Sequence of chain 1.A:
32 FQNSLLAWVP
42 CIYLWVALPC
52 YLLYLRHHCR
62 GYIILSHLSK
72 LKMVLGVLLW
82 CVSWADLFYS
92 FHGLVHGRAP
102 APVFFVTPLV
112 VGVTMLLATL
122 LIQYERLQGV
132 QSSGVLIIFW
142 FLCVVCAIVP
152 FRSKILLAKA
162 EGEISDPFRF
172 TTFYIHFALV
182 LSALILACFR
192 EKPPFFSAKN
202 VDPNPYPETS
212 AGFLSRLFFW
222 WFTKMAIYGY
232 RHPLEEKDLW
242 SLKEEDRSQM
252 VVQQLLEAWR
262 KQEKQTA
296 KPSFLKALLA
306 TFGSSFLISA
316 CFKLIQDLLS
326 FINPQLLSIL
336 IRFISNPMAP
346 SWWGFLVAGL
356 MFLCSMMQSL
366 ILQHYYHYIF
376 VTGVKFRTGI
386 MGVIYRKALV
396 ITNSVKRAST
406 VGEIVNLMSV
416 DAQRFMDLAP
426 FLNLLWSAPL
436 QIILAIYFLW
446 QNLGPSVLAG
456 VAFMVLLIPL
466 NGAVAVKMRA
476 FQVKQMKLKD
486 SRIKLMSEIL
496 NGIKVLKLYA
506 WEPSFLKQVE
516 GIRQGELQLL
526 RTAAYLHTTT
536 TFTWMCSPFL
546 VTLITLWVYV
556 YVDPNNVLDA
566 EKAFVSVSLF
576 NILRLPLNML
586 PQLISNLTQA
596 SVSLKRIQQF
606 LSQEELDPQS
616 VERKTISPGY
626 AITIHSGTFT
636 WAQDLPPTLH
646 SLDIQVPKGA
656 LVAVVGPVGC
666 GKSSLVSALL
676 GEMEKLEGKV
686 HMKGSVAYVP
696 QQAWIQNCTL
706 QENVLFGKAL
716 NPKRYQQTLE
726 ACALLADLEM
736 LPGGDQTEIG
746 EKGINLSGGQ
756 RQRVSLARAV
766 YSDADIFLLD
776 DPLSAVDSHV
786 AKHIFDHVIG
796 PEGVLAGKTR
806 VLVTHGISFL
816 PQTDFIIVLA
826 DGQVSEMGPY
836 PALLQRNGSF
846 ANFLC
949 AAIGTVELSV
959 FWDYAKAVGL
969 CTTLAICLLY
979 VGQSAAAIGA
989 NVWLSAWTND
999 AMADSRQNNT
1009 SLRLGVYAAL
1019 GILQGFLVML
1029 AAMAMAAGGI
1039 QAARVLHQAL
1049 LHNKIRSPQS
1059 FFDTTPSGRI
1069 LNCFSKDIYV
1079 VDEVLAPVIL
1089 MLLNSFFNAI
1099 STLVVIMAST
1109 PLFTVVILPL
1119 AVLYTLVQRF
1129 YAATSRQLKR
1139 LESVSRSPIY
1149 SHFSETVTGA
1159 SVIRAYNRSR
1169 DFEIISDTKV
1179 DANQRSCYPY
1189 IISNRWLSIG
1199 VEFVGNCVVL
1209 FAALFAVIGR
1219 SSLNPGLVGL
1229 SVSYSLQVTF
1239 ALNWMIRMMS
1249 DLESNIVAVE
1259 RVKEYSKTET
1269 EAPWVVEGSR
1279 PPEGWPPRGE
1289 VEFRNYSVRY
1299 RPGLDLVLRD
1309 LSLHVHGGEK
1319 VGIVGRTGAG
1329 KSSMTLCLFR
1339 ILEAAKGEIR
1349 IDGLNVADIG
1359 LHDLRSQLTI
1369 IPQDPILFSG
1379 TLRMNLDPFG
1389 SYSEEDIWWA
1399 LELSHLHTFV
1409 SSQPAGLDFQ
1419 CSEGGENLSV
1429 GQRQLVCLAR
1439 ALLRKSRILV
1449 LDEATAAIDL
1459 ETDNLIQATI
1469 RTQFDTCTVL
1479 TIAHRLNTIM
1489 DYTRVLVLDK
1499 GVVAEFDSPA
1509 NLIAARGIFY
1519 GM

Binding-site contacts:
Ligand atom C12 contacts residue TRP539 of chain 1.A at 3.5 Å (hydrophobic).
Ligand atom O22 contacts residue MET1089 of chain 1.A at 2.1 Å.
Ligand atom O23 contacts residue THR535 of chain 1.A at 3.9 Å.
Ligand atom C01 contacts residue ASN1241 of chain 1.A at 4.1 Å.
Ligand atom C02 contacts residue ZWY1 of chain 1.C at 4.3 Å.
Ligand atom C12 contacts residue MET584 of chain 1.A at 3.9 Å (hydrophobic).
Ligand atom C19 contacts residue TRP539 of chain 1.A at 4.2 Å (hydrophobic).
Ligand atom C14 contacts residue TRP539 of chain 1.A at 4.3 Å (hydrophobic).
Ligand atom C13 contacts residue TRP539 of chain 1.A at 3.3 Å (hydrophobic).
Ligand atom C08 contacts residue PHE1238 of chain 1.A at 3.3 Å (hydrophobic).
Ligand atom O20 contacts residue MET1089 of chain 1.A at 2.7 Å.
Ligand atom C08 contacts residue LEU580 of chain 1.A at 3.4 Å (hydrophobic).
Ligand atom C13 contacts residue MET584 of chain 1.A at 3.4 Å (hydrophobic).
Ligand atom C25 contacts residue TRP1242 of chain 1.A at 3.4 Å (hydrophobic).
Ligand atom C09 contacts residue LEU580 of chain 1.A at 3.7 Å (hydrophobic).
Ligand atom C03 contacts residue ZWY1 of chain 1.C at 4.3 Å.
Ligand atom C16 contacts residue ARG1245 of chain 1.A at 4.4 Å.
Ligand atom C18 contacts residue MET1089 of chain 1.A at 4.0 Å (hydrophobic).
Ligand atom C14 contacts residue MET584 of chain 1.A at 4.1 Å (hydrophobic).
Ligand atom C17 contacts residue MET1246 of chain 1.A at 3.8 Å (hydrophobic).
Ligand atom C25 contacts residue MET1246 of chain 1.A at 4.0 Å (hydrophobic).
Ligand atom C04 contacts residue ARG1245 of chain 1.A at 2.7 Å.
Ligand atom C08 contacts residue ZWY1 of chain 1.C at 4.4 Å.
Ligand atom C01 contacts residue PHE1238 of chain 1.A at 4.0 Å (hydrophobic).
Ligand atom S21 contacts residue MET1089 of chain 1.A at 3.0 Å.
Ligand atom C01 contacts residue TRP1242 of chain 1.A at 3.6 Å (hydrophobic).
Ligand atom O24 contacts residue MET1089 of chain 1.A at 4.0 Å.
Ligand atom C07 contacts residue ZWY1 of chain 1.C at 3.7 Å.
Ligand atom O11 contacts residue ZWY1 of chain 1.C at 4.0 Å.
Ligand atom C09 contacts residue PHE1238 of chain 1.A at 3.8 Å (hydrophobic).
Ligand atom C10 contacts residue ZWY1 of chain 1.C at 4.3 Å.
Ligand atom C25 contacts residue ARG1245 of chain 1.A at 4.1 Å.
Ligand atom S21 contacts residue THR535 of chain 1.A at 4.4 Å.
Ligand atom C03 contacts residue ARG1245 of chain 1.A at 3.3 Å.
Ligand atom O23 contacts residue MET1089 of chain 1.A at 3.9 Å.
Ligand atom O22 contacts residue HIS532 of chain 1.A at 4.1 Å.
Ligand atom C05 contacts residue ARG1245 of chain 1.A at 4.2 Å.
Ligand atom C12 contacts residue LEU580 of chain 1.A at 4.0 Å (hydrophobic).
Ligand atom O22 contacts residue THR535 of chain 1.A at 3.9 Å.
Ligand atom O11 contacts residue ASN1241 of chain 1.A at 4.2 Å.

The small molecule below binds the protein below.
Small molecule (SMILES): C[C@]12CC[C@H](OS(=O)(=O)O)CC1=CC[C@@H]1[C@@H]2CC[C@]2(C)C(=O)CC[C@@H]12